Sequence of chain 1.I:
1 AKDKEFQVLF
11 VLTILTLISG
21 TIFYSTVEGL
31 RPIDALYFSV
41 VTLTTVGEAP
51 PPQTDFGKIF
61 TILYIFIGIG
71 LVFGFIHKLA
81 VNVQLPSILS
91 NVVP

This small molecule binds to this protein.
Small molecule (SMILES): NCC(=O)O

Sequence of chain 1.J:
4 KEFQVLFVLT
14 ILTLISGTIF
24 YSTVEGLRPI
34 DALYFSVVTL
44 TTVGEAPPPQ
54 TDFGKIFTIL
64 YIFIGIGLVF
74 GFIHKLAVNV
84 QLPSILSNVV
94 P

Binding-site contacts:
Ligand atom O contacts residue LEU89 of chain 1.I at 3.7 Å.
Ligand atom N contacts residue GLU5 of chain 1.J at 3.7 Å.
Ligand atom OXT contacts residue ILE88 of chain 1.I at 4.2 Å.
Ligand atom CA contacts residue VAL8 of chain 1.J at 3.6 Å (hydrophobic).
Ligand atom CA contacts residue GLU5 of chain 1.J at 3.7 Å.
Ligand atom C contacts residue GLU5 of chain 1.J at 4.3 Å.
Ligand atom OXT contacts residue VAL8 of chain 1.J at 4.4 Å.
Ligand atom C contacts residue LEU89 of chain 1.I at 4.3 Å (hydrophobic).
Ligand atom N contacts residue VAL8 of chain 1.J at 4.1 Å.
Ligand atom N contacts residue LYS4 of chain 1.J at 4.4 Å.
Ligand atom OXT contacts residue LEU9 of chain 1.J at 4.4 Å.
Ligand atom O contacts residue GLU5 of chain 1.J at 4.4 Å.